Sequence of chain 1.A:
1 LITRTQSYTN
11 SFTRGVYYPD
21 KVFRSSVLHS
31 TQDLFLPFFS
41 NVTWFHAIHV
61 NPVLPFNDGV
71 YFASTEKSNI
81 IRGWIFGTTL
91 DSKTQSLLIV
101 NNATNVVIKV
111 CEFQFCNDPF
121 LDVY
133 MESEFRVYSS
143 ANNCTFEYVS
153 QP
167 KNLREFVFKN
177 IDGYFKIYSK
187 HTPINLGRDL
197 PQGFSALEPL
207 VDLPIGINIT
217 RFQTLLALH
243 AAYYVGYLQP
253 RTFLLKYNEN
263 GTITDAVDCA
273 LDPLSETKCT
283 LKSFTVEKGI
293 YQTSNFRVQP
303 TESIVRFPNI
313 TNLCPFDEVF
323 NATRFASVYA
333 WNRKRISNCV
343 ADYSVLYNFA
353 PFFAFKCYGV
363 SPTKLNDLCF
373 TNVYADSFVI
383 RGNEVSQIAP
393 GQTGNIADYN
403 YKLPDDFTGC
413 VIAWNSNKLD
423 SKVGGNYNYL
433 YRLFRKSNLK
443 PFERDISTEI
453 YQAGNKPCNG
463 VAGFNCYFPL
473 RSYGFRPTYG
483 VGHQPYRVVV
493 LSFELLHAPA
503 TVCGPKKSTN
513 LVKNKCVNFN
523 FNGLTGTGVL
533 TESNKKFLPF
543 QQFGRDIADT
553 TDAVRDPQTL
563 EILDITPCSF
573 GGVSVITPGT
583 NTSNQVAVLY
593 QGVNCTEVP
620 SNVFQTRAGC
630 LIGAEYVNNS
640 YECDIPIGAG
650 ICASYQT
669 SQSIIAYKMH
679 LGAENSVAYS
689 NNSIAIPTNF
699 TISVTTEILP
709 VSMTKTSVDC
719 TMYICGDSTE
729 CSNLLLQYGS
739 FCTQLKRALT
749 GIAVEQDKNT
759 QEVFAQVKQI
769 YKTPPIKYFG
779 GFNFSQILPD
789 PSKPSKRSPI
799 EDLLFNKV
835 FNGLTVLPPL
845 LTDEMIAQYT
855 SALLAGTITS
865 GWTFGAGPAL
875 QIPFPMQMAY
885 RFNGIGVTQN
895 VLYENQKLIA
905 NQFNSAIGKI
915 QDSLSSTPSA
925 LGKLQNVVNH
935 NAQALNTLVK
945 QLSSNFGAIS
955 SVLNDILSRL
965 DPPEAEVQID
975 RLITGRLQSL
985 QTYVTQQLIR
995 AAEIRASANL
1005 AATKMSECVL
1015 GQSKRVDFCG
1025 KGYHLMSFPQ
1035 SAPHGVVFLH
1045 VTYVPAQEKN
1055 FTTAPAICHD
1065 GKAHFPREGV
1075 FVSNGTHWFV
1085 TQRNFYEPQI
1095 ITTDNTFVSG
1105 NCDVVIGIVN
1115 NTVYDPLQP

The protein below binds the small molecule below.
Small molecule (SMILES): CC(=O)N[C@H]1[C@H](O[C@H]2[C@H](O)[C@@H](NC(C)=O)CO[C@@H]2CO)O[C@H](CO)[C@@H](O)[C@@H]1O

Binding-site contacts:
Ligand atom C8 contacts residue ASN697 of chain 1.A at 4.3 Å.
Ligand atom C2 contacts residue ASN697 of chain 1.A at 2.5 Å.
Ligand atom C7 contacts residue LEU902 of chain 1.A at 3.7 Å (hydrophobic).
Ligand atom O7 contacts residue ASN697 of chain 1.A at 4.5 Å.
Ligand atom C7 contacts residue ASN697 of chain 1.A at 3.9 Å.
Ligand atom O6 contacts residue LEU902 of chain 1.A at 3.9 Å.
Ligand atom C5 contacts residue ASN697 of chain 1.A at 3.7 Å.
Ligand atom O7 contacts residue LEU902 of chain 1.A at 3.6 Å.
Ligand atom C4 contacts residue ASN697 of chain 1.A at 4.2 Å.
Ligand atom C3 contacts residue ASN697 of chain 1.A at 3.8 Å.
Ligand atom N2 contacts residue ASN697 of chain 1.A at 2.9 Å (h-bond).
Ligand atom O4 contacts residue LEU902 of chain 1.A at 4.0 Å.
Ligand atom N2 contacts residue LEU902 of chain 1.A at 4.4 Å.
Ligand atom C2 contacts residue GLN1051 of chain 1.A at 4.2 Å.
Ligand atom O5 contacts residue GLN1051 of chain 1.A at 4.1 Å.
Ligand atom C1 contacts residue GLN1051 of chain 1.A at 4.1 Å.
Ligand atom C8 contacts residue LEU902 of chain 1.A at 3.9 Å (hydrophobic).
Ligand atom O7 contacts residue GLN1051 of chain 1.A at 4.2 Å.
Ligand atom C1 contacts residue ASN697 of chain 1.A at 1.4 Å.
Ligand atom C7 contacts residue GLN1051 of chain 1.A at 4.3 Å.
Ligand atom O6 contacts residue GLN906 of chain 1.A at 3.7 Å.
Ligand atom O5 contacts residue ASN697 of chain 1.A at 2.4 Å (h-bond).
Ligand atom C5 contacts residue LEU902 of chain 1.A at 4.2 Å (hydrophobic).